Binding-site contacts:
Ligand atom O4 contacts residue ALA209 of chain 1.E at 3.2 Å.
Ligand atom C2 contacts residue ASP212 of chain 1.E at 3.8 Å.
Ligand atom O3 contacts residue LYS186 of chain 1.E at 3.7 Å.
Ligand atom O3 contacts residue MET276 of chain 1.E at 4.2 Å.
Ligand atom O5 contacts residue ASP212 of chain 1.E at 4.1 Å.
Ligand atom O5 contacts residue ALA209 of chain 1.E at 4.1 Å.
Ligand atom O6 contacts residue GLY211 of chain 1.E at 3.6 Å.
Ligand atom C1 contacts residue ALA209 of chain 1.E at 3.7 Å (hydrophobic).
Ligand atom O3 contacts residue ARG87 of chain 1.E at 4.1 Å.
Ligand atom C1 contacts residue THR244 of chain 1.E at 4.0 Å.
Ligand atom O4 contacts residue ASP212 of chain 1.E at 3.9 Å.
Ligand atom O4 contacts residue MG1 of chain 1.DA at 4.2 Å.
Ligand atom O3 contacts residue ALA209 of chain 1.E at 4.1 Å.
Ligand atom O3 contacts residue MET207 of chain 1.E at 4.2 Å.
Ligand atom O4 contacts residue ARG210 of chain 1.E at 3.5 Å (salt-bridge).
Ligand atom O6 contacts residue GLU188 of chain 1.E at 3.0 Å (salt-bridge).
Ligand atom O5 contacts residue GLU188 of chain 1.E at 3.1 Å (salt-bridge).
Ligand atom O5 contacts residue MG1 of chain 1.DA at 2.1 Å.
Ligand atom C2 contacts residue THR244 of chain 1.E at 3.6 Å.
Ligand atom O6 contacts residue ASP212 of chain 1.E at 2.8 Å (salt-bridge).
Ligand atom C1 contacts residue MG1 of chain 1.DA at 2.9 Å.
Ligand atom O5 contacts residue LYS186 of chain 1.E at 2.8 Å (salt-bridge).
Ligand atom C2 contacts residue MG1 of chain 1.DA at 3.0 Å.
Ligand atom C2 contacts residue ARG210 of chain 1.E at 4.3 Å.
Ligand atom C2 contacts residue GLY211 of chain 1.E at 3.6 Å.
Ligand atom C2 contacts residue ALA209 of chain 1.E at 3.5 Å (hydrophobic).
Ligand atom O3 contacts residue MG1 of chain 1.DA at 4.1 Å.
Ligand atom O4 contacts residue GLY211 of chain 1.E at 2.8 Å (h-bond).
Ligand atom O6 contacts residue ALA209 of chain 1.E at 3.7 Å.
Ligand atom O3 contacts residue THR244 of chain 1.E at 3.4 Å (h-bond).
Ligand atom C2 contacts residue GLU188 of chain 1.E at 3.6 Å.
Ligand atom C1 contacts residue LYS186 of chain 1.E at 3.5 Å.
Ligand atom C1 contacts residue GLU188 of chain 1.E at 3.7 Å.
Ligand atom O6 contacts residue MG1 of chain 1.DA at 2.3 Å.
Ligand atom O4 contacts residue THR244 of chain 1.E at 2.6 Å (h-bond).

Sequence of chain 1.E:
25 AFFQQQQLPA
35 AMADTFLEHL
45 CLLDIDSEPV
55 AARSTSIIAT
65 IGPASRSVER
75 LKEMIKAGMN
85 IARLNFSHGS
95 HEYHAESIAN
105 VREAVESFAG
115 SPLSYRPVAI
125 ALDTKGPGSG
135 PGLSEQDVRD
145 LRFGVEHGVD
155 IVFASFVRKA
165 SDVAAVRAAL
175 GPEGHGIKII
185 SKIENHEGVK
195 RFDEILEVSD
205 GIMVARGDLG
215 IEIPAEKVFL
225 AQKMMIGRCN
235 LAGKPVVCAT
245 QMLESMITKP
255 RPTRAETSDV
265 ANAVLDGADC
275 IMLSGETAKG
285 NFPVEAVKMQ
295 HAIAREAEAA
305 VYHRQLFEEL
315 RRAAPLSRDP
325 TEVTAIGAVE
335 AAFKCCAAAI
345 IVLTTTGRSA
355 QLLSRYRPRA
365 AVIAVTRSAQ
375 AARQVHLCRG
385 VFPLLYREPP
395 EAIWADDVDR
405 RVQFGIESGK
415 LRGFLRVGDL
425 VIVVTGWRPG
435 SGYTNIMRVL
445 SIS

This protein binds this small molecule.
Small molecule (SMILES): O=C(O)C(=O)O